Sequence of chain 1.A:
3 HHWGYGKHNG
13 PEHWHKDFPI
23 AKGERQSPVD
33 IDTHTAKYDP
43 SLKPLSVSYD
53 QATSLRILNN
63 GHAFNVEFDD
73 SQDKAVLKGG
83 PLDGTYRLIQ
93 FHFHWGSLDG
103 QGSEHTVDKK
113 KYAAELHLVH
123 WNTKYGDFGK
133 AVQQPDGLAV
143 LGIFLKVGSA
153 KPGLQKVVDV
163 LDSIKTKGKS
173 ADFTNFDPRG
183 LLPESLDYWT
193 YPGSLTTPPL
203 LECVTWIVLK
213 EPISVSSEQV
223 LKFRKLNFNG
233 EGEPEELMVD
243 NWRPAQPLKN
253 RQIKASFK

The small molecule below binds the protein below.
Small molecule (SMILES): O=C(O)c1ccc([Hg]O)cc1

Binding-site contacts:
Ligand atom C6 contacts residue GLN135 of chain 1.A at 3.4 Å.
Ligand atom C6 contacts residue GLN136 of chain 1.A at 3.8 Å.
Ligand atom C3 contacts residue GLU204 of chain 1.A at 4.3 Å.
Ligand atom C6 contacts residue PRO137 of chain 1.A at 3.7 Å (hydrophobic).
Ligand atom C7 contacts residue GLU204 of chain 1.A at 3.5 Å.
Ligand atom C2 contacts residue PRO137 of chain 1.A at 3.6 Å (hydrophobic).
Ligand atom HG contacts residue PRO137 of chain 1.A at 3.9 Å.
Ligand atom HG contacts residue GLN136 of chain 1.A at 2.8 Å.
Ligand atom C7 contacts residue PRO137 of chain 1.A at 3.5 Å (hydrophobic).
Ligand atom C4 contacts residue PRO137 of chain 1.A at 3.7 Å (hydrophobic).
Ligand atom HG contacts residue GLN135 of chain 1.A at 4.2 Å.
Ligand atom C1 contacts residue PRO137 of chain 1.A at 4.2 Å (hydrophobic).
Ligand atom C5 contacts residue PRO137 of chain 1.A at 3.7 Å (hydrophobic).
Ligand atom C7 contacts residue CYS205 of chain 1.A at 4.1 Å (hydrophobic).
Ligand atom C7 contacts residue GLN136 of chain 1.A at 3.6 Å.
Ligand atom C5 contacts residue GLN136 of chain 1.A at 4.5 Å.
Ligand atom C5 contacts residue GLU204 of chain 1.A at 3.1 Å.
Ligand atom HG contacts residue VAL134 of chain 1.A at 4.0 Å.
Ligand atom HG contacts residue CYS205 of chain 1.A at 2.1 Å.
Ligand atom C3 contacts residue PRO137 of chain 1.A at 3.8 Å (hydrophobic).
Ligand atom C4 contacts residue GLN135 of chain 1.A at 4.2 Å.
Ligand atom C7 contacts residue GLN135 of chain 1.A at 4.4 Å.
Ligand atom HG contacts residue GLU204 of chain 1.A at 3.1 Å.